Binding-site contacts:
Ligand atom C2 contacts residue ASN234 of chain 1.C at 2.5 Å.
Ligand atom C7 contacts residue ASN234 of chain 1.C at 3.9 Å.
Ligand atom C3 contacts residue ASN234 of chain 1.C at 3.8 Å.
Ligand atom C8 contacts residue GLY232 of chain 1.C at 4.5 Å.
Ligand atom O5 contacts residue ASN234 of chain 1.C at 2.4 Å (h-bond).
Ligand atom C1 contacts residue ASN234 of chain 1.C at 1.4 Å.
Ligand atom C4 contacts residue ASN234 of chain 1.C at 4.2 Å.
Ligand atom C5 contacts residue ASN234 of chain 1.C at 3.7 Å.
Ligand atom O7 contacts residue ASN234 of chain 1.C at 4.4 Å.
Ligand atom N2 contacts residue ASN234 of chain 1.C at 2.9 Å (h-bond).

Sequence of chain 1.C:
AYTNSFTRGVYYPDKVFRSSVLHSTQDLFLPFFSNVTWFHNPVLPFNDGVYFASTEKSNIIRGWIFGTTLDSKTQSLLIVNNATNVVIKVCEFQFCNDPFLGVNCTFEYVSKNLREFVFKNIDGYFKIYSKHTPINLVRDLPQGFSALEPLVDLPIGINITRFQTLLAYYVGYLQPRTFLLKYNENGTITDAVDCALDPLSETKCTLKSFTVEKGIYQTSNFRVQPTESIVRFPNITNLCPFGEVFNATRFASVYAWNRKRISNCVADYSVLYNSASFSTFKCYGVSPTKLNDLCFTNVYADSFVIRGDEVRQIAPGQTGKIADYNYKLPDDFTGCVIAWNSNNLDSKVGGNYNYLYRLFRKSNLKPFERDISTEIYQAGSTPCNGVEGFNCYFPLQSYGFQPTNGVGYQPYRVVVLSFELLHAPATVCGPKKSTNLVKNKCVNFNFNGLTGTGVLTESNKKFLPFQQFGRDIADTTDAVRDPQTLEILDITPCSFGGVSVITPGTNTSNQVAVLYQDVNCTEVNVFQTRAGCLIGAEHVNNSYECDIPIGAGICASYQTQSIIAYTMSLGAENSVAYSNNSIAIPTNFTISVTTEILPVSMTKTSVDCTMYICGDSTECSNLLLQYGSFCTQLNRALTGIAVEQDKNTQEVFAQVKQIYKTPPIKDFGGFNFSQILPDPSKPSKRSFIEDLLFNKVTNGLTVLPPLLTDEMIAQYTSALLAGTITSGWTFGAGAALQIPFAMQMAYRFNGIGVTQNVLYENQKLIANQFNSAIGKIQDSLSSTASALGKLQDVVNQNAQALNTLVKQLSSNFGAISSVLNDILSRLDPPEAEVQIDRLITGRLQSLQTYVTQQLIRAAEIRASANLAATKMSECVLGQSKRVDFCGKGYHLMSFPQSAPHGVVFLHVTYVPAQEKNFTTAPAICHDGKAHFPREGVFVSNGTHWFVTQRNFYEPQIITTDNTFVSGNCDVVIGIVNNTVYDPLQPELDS

This small molecule binds to this protein.
Small molecule (SMILES): CC(=O)N[C@@H]1[C@@H](O)[C@H](O)[C@@H](CO)O[C@H]1O